Sequence of chain 1.A:
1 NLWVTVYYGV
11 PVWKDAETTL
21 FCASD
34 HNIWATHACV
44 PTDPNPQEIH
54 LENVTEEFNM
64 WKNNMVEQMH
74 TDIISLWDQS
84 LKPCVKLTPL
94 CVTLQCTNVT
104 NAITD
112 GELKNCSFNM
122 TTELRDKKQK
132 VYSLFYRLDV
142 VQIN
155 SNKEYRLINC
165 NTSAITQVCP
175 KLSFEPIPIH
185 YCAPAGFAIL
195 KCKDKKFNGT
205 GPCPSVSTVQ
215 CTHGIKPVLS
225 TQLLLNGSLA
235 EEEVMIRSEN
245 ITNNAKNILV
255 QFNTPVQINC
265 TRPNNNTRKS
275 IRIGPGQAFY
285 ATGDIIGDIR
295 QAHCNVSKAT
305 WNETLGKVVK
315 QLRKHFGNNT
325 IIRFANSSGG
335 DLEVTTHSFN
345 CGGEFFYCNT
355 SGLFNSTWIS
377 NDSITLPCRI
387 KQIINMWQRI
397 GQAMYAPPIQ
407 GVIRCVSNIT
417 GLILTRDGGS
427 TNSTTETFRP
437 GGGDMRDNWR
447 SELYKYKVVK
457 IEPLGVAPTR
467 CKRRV

Binding-site contacts:
Ligand atom C3 contacts residue ASN306 of chain 1.A at 3.6 Å.
Ligand atom O5 contacts residue ASN306 of chain 1.A at 2.2 Å (h-bond).
Ligand atom N2 contacts residue ASN306 of chain 1.A at 2.9 Å (h-bond).
Ligand atom O6 contacts residue TRP362 of chain 1.A at 4.5 Å.
Ligand atom C8 contacts residue ASN306 of chain 1.A at 4.5 Å.
Ligand atom O5 contacts residue TRP362 of chain 1.A at 4.2 Å.
Ligand atom C2 contacts residue ASN306 of chain 1.A at 2.3 Å.
Ligand atom O5 contacts residue GLU307 of chain 1.A at 4.3 Å.
Ligand atom C8 contacts residue LYS302 of chain 1.A at 4.5 Å.
Ligand atom O7 contacts residue LYS302 of chain 1.A at 4.0 Å.
Ligand atom O6 contacts residue ASN306 of chain 1.A at 4.3 Å.
Ligand atom C7 contacts residue ASN306 of chain 1.A at 3.2 Å.
Ligand atom C1 contacts residue ASN306 of chain 1.A at 1.4 Å.
Ligand atom C6 contacts residue ASN306 of chain 1.A at 4.5 Å.
Ligand atom O7 contacts residue ASN306 of chain 1.A at 3.1 Å (h-bond).
Ligand atom C4 contacts residue ASN306 of chain 1.A at 4.0 Å.
Ligand atom C5 contacts residue ASN306 of chain 1.A at 3.6 Å.
Ligand atom C6 contacts residue GLU307 of chain 1.A at 4.2 Å.
Ligand atom C6 contacts residue TRP362 of chain 1.A at 3.9 Å (hydrophobic).
Ligand atom O6 contacts residue GLU307 of chain 1.A at 2.8 Å (salt-bridge).

A protein and the small-molecule ligand that binds it are described below.
Small molecule (SMILES): CC(=O)N[C@@H]1[C@@H](O)[C@H](O)[C@@H](CO)O[C@H]1O